Binding-site contacts:
Ligand atom O7A contacts residue GLY219 of chain 3.C at 3.8 Å.
Ligand atom C10 contacts residue ALA125 of chain 3.C at 3.8 Å (hydrophobic).
Ligand atom C8 contacts residue GLN213 of chain 3.C at 3.7 Å.
Ligand atom O7 contacts residue GLU181 of chain 3.C at 3.6 Å.
Ligand atom O6 contacts residue THR126 of chain 3.C at 3.9 Å.
Ligand atom O1A contacts residue SER127 of chain 3.C at 2.9 Å (h-bond).
Ligand atom O1B contacts residue SER127 of chain 3.C at 3.8 Å.
Ligand atom N5 contacts residue ALA125 of chain 3.C at 3.0 Å (h-bond).
Ligand atom S contacts residue SER218 of chain 3.C at 4.0 Å.
Ligand atom C1 contacts residue SER127 of chain 3.C at 3.9 Å.
Ligand atom C9 contacts residue HIS174 of chain 3.C at 3.6 Å.
Ligand atom O9 contacts residue TYR88 of chain 3.C at 2.9 Å (h-bond).
Ligand atom O9 contacts residue GLU181 of chain 3.C at 2.4 Å (salt-bridge).
Ligand atom C6 contacts residue GLY216 of chain 3.C at 3.4 Å.
Ligand atom O8 contacts residue GLU181 of chain 3.C at 3.2 Å (salt-bridge).
Ligand atom C11 contacts residue LEU144 of chain 3.C at 3.6 Å (hydrophobic).
Ligand atom C11 contacts residue GLY124 of chain 3.C at 3.8 Å.
Ligand atom C1 contacts residue THR126 of chain 3.C at 3.8 Å.
Ligand atom C8 contacts residue GLU181 of chain 3.C at 3.6 Å.
Ligand atom C9 contacts residue TYR88 of chain 3.C at 3.4 Å (hydrophobic).
Ligand atom O9 contacts residue HIS174 of chain 3.C at 3.5 Å (h-bond).
Ligand atom C11 contacts residue ALA125 of chain 3.C at 3.7 Å (hydrophobic).
Ligand atom O3 contacts residue GLY216 of chain 3.C at 3.7 Å.
Ligand atom C8 contacts residue TYR88 of chain 3.C at 4.0 Å (hydrophobic).
Ligand atom O7A contacts residue LEU217 of chain 3.C at 3.3 Å.
Ligand atom O10 contacts residue LEU185 of chain 3.C at 3.5 Å.
Ligand atom O3 contacts residue LEU217 of chain 3.C at 3.8 Å.
Ligand atom O8 contacts residue TYR88 of chain 3.C at 3.4 Å (h-bond).
Ligand atom O4 contacts residue GLU181 of chain 3.C at 3.7 Å.
Ligand atom O1A contacts residue LEU217 of chain 3.C at 4.1 Å.
Ligand atom O8 contacts residue VAL177 of chain 3.C at 3.6 Å.
Ligand atom O5 contacts residue GLN213 of chain 3.C at 4.0 Å.
Ligand atom C9 contacts residue GLU181 of chain 3.C at 3.2 Å.
Ligand atom O7A contacts residue SER218 of chain 3.C at 2.6 Å (h-bond).
Ligand atom C4 contacts residue ALA125 of chain 3.C at 3.9 Å (hydrophobic).
Ligand atom O9 contacts residue VAL177 of chain 3.C at 3.8 Å.
Ligand atom O9 contacts residue SER218 of chain 3.C at 3.6 Å.
Ligand atom C5 contacts residue ALA125 of chain 3.C at 3.9 Å (hydrophobic).
Ligand atom O1A contacts residue THR126 of chain 3.C at 2.5 Å (h-bond).
Ligand atom C10 contacts residue TRP142 of chain 3.C at 4.0 Å (hydrophobic).

Sequence of chain 3.C:
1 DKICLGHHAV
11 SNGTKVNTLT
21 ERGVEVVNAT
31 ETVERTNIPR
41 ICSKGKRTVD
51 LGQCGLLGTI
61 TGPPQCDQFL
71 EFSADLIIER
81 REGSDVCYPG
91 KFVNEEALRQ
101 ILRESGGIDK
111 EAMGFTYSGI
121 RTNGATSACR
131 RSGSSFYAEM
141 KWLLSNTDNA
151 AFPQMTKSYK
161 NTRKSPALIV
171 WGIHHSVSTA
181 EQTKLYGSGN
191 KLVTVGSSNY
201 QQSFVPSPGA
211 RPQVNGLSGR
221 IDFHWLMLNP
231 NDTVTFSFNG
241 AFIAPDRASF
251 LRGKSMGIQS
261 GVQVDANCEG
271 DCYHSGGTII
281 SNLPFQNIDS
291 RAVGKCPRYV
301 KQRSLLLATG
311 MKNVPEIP

The protein below binds the small molecule below.
Small molecule (SMILES): CC(=O)N[C@@H]1[C@@H](O)[C@H](O[C@@H]2O[C@H](CO)[C@H](O)[C@H](O[C@]3(C(=O)O)C[C@H](O)[C@@H](NC(C)=O)[C@H]([C@H](O)[C@H](O)CO)O3)[C@H]2O)[C@@H](COS(=O)(=O)O)O[C@H]1O